Binding-site contacts:
Ligand atom N2 contacts residue TYR63 of chain 1.A at 3.5 Å.
Ligand atom C19 contacts residue TYR415 of chain 1.A at 3.9 Å (hydrophobic).
Ligand atom C19 contacts residue SER59 of chain 1.A at 3.5 Å.
Ligand atom C20 contacts residue ALA82 of chain 1.A at 4.0 Å (hydrophobic).
Ligand atom C6 contacts residue ASP86 of chain 1.A at 3.8 Å.
Ligand atom C9 contacts residue CYS414 of chain 1.A at 3.7 Å (hydrophobic).
Ligand atom C1 contacts residue TYR87 of chain 1.A at 3.7 Å (hydrophobic).
Ligand atom N1 contacts residue TYR415 of chain 1.A at 3.8 Å.
Ligand atom C12 contacts residue TYR415 of chain 1.A at 3.5 Å (hydrophobic).
Ligand atom C13 contacts residue TYR63 of chain 1.A at 3.5 Å (hydrophobic).
Ligand atom C21 contacts residue ALA82 of chain 1.A at 3.9 Å (hydrophobic).
Ligand atom C7 contacts residue TYR87 of chain 1.A at 3.5 Å (hydrophobic).
Ligand atom C11 contacts residue TYR415 of chain 1.A at 3.5 Å (hydrophobic).
Ligand atom C1 contacts residue TRP138 of chain 1.A at 3.8 Å (hydrophobic).
Ligand atom C4 contacts residue SER90 of chain 1.A at 3.7 Å.
Ligand atom C7 contacts residue ASP86 of chain 1.A at 3.6 Å.
Ligand atom C9 contacts residue SER90 of chain 1.A at 3.6 Å.
Ligand atom C21 contacts residue TRP72 of chain 1.A at 3.8 Å (hydrophobic).
Ligand atom C10 contacts residue TYR415 of chain 1.A at 3.3 Å (hydrophobic).
Ligand atom C16 contacts residue TYR63 of chain 1.A at 3.8 Å (hydrophobic).
Ligand atom C10 contacts residue ASP86 of chain 1.A at 3.6 Å.
Ligand atom N1 contacts residue ASP86 of chain 1.A at 2.9 Å (salt-bridge).
Ligand atom C11 contacts residue ASP86 of chain 1.A at 3.3 Å.
Ligand atom C2 contacts residue TRP385 of chain 1.A at 4.0 Å (hydrophobic).
Ligand atom C8 contacts residue TYR415 of chain 1.A at 3.9 Å (hydrophobic).
Ligand atom C1 contacts residue THR177 of chain 1.A at 4.0 Å.
Ligand atom C20 contacts residue LEU62 of chain 1.A at 3.9 Å (hydrophobic).
Ligand atom C10 contacts residue TYR411 of chain 1.A at 3.5 Å (hydrophobic).
Ligand atom C15 contacts residue CYS159 of chain 1.A at 3.7 Å (hydrophobic).
Ligand atom C12 contacts residue TYR63 of chain 1.A at 3.6 Å (hydrophobic).
Ligand atom C1 contacts residue ASN91 of chain 1.A at 3.8 Å.
Ligand atom O1 contacts residue TYR411 of chain 1.A at 3.9 Å.
Ligand atom C14 contacts residue CYS159 of chain 1.A at 3.5 Å (hydrophobic).
Ligand atom C2 contacts residue THR177 of chain 1.A at 3.7 Å.
Ligand atom C18 contacts residue TYR415 of chain 1.A at 3.2 Å (hydrophobic).
Ligand atom C7 contacts residue TYR411 of chain 1.A at 3.7 Å (hydrophobic).
Ligand atom C3 contacts residue TYR87 of chain 1.A at 3.9 Å (hydrophobic).
Ligand atom O1 contacts residue TYR63 of chain 1.A at 3.5 Å.
Ligand atom C8 contacts residue ASP86 of chain 1.A at 3.9 Å.
Ligand atom C6 contacts residue TYR87 of chain 1.A at 3.4 Å (hydrophobic).

Sequence of chain 1.A:
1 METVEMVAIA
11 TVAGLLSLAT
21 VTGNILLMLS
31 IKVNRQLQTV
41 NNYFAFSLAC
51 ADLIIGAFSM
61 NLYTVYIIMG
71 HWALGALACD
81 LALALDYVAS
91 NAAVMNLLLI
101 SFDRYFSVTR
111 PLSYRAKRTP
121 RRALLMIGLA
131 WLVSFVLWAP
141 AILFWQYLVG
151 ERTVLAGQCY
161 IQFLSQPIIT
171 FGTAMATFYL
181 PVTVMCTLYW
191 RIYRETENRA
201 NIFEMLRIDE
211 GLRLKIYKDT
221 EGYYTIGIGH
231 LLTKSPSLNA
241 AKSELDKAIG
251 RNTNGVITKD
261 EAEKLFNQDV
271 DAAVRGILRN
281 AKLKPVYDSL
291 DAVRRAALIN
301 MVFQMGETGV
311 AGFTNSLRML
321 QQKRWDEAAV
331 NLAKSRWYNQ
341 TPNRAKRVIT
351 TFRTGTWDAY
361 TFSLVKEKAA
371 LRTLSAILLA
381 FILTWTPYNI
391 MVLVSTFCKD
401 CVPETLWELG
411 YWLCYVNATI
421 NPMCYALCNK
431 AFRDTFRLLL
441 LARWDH

This small molecule binds to this protein.
Small molecule (SMILES): CCCCC1CCN(CCCN2C(=O)CCc3ccccc32)CC1